Binding-site contacts:
Ligand atom N contacts residue MET502 of chain 1.A at 4.4 Å.
Ligand atom OXT contacts residue MET502 of chain 1.A at 3.6 Å.
Ligand atom OXT contacts residue PHE485 of chain 1.A at 4.2 Å.
Ligand atom OXT contacts residue LEU481 of chain 1.A at 4.3 Å.
Ligand atom OXT contacts residue ASP482 of chain 1.A at 4.3 Å.
Ligand atom O contacts residue ASP482 of chain 1.A at 3.7 Å.
Ligand atom N contacts residue PHE485 of chain 1.A at 4.2 Å.

A protein and the small-molecule ligand that binds it are described below.
Small molecule (SMILES): NCC(=O)O

Sequence of chain 1.A:
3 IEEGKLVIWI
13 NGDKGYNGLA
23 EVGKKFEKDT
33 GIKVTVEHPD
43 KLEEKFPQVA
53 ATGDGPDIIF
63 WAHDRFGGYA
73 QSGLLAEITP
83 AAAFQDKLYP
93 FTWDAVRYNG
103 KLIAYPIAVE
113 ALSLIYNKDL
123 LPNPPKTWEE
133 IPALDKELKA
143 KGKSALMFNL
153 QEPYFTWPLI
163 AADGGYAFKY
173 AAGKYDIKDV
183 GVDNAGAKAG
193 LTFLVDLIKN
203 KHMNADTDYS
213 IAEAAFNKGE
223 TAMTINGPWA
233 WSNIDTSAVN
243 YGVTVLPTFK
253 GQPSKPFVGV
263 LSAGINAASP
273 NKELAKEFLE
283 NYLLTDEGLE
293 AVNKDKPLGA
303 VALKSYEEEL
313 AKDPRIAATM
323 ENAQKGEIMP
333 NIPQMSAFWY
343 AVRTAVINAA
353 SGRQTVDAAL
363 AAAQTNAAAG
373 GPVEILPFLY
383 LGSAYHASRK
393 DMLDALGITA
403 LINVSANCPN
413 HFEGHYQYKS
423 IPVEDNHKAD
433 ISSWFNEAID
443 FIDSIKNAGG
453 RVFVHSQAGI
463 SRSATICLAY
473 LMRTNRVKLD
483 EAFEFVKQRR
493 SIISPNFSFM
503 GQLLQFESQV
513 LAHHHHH